This protein binds this small molecule.
Small molecule (SMILES): COc1ccc(C(=O)/C=C(\O)C(F)(F)C(F)(F)F)c(O)c1

Binding-site contacts:
Ligand atom O13 contacts residue GLY107 of chain 1.A at 3.3 Å.
Ligand atom O21 contacts residue HIS230 of chain 1.A at 2.9 Å (h-bond).
Ligand atom C01 contacts residue TYR31 of chain 1.A at 3.3 Å (hydrophobic).
Ligand atom F16 contacts residue VAL54 of chain 1.A at 3.6 Å.
Ligand atom C07 contacts residue ILE97 of chain 1.A at 3.8 Å (hydrophobic).
Ligand atom C09 contacts residue LEU104 of chain 1.A at 3.8 Å (hydrophobic).
Ligand atom F19 contacts residue HIS230 of chain 1.A at 3.1 Å.
Ligand atom F19 contacts residue VAL196 of chain 1.A at 3.6 Å.
Ligand atom F18 contacts residue ALA93 of chain 1.A at 3.9 Å.
Ligand atom C12 contacts residue THR106 of chain 1.A at 3.9 Å.
Ligand atom O21 contacts residue VAL196 of chain 1.A at 3.3 Å.
Ligand atom C08 contacts residue PHE94 of chain 1.A at 3.6 Å (hydrophobic).
Ligand atom O10 contacts residue THR106 of chain 1.A at 3.1 Å (h-bond).
Ligand atom F16 contacts residue HIS230 of chain 1.A at 3.7 Å.
Ligand atom F18 contacts residue PHE90 of chain 1.A at 3.2 Å.
Ligand atom F20 contacts residue PHE94 of chain 1.A at 3.2 Å.
Ligand atom C08 contacts residue ILE97 of chain 1.A at 3.6 Å (hydrophobic).
Ligand atom C07 contacts residue PHE94 of chain 1.A at 3.5 Å (hydrophobic).
Ligand atom C03 contacts residue ILE97 of chain 1.A at 3.9 Å (hydrophobic).
Ligand atom O10 contacts residue LEU104 of chain 1.A at 3.5 Å.
Ligand atom C14 contacts residue HIS230 of chain 1.A at 4.0 Å.
Ligand atom C11 contacts residue LEU104 of chain 1.A at 3.8 Å (hydrophobic).
Ligand atom O13 contacts residue LEU104 of chain 1.A at 3.5 Å (h-bond).
Ligand atom C12 contacts residue HIS230 of chain 1.A at 3.9 Å.
Ligand atom O10 contacts residue GLY107 of chain 1.A at 3.4 Å (h-bond).
Ligand atom F17 contacts residue ILE97 of chain 1.A at 3.6 Å.
Ligand atom F16 contacts residue LEU104 of chain 1.A at 3.4 Å.
Ligand atom O21 contacts residue THR106 of chain 1.A at 2.5 Å (h-bond).
Ligand atom O21 contacts residue LEU104 of chain 1.A at 3.3 Å.
Ligand atom C11 contacts residue PHE94 of chain 1.A at 3.5 Å (hydrophobic).
Ligand atom C08 contacts residue ILE98 of chain 1.A at 3.9 Å (hydrophobic).
Ligand atom O02 contacts residue ILE98 of chain 1.A at 3.5 Å.
Ligand atom F19 contacts residue PHE223 of chain 1.A at 3.5 Å.
Ligand atom O02 contacts residue TYR31 of chain 1.A at 3.8 Å.
Ligand atom C01 contacts residue ILE98 of chain 1.A at 3.7 Å (hydrophobic).
Ligand atom F20 contacts residue VAL220 of chain 1.A at 3.4 Å.
Ligand atom F17 contacts residue PHE94 of chain 1.A at 3.4 Å.
Ligand atom C04 contacts residue TYR31 of chain 1.A at 3.4 Å (hydrophobic).
Ligand atom C12 contacts residue LEU104 of chain 1.A at 3.6 Å (hydrophobic).
Ligand atom F17 contacts residue ALA93 of chain 1.A at 3.5 Å.

Sequence of chain 1.A:
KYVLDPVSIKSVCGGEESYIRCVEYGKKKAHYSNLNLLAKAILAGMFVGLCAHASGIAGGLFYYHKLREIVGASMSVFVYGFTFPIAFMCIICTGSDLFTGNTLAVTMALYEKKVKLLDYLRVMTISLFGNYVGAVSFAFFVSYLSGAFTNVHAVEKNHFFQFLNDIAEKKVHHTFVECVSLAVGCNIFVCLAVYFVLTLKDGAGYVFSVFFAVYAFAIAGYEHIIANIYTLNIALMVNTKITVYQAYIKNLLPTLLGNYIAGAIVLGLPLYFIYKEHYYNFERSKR